Binding-site contacts:
Ligand atom C1 contacts residue GLN893 of chain 1.B at 4.2 Å.
Ligand atom C7 contacts residue ASN1072 of chain 1.A at 3.4 Å.
Ligand atom C3 contacts residue ASN1072 of chain 1.A at 3.8 Å.
Ligand atom C3 contacts residue ALA704 of chain 1.A at 3.9 Å (hydrophobic).
Ligand atom C2 contacts residue ASN1072 of chain 1.A at 2.5 Å.
Ligand atom O7 contacts residue ASN1072 of chain 1.A at 3.3 Å (h-bond).
Ligand atom C5 contacts residue ASN1072 of chain 1.A at 3.7 Å.
Ligand atom O5 contacts residue ASN1072 of chain 1.A at 2.3 Å (h-bond).
Ligand atom N2 contacts residue ASN1072 of chain 1.A at 3.1 Å (h-bond).
Ligand atom C5 contacts residue ALA704 of chain 1.A at 4.1 Å (hydrophobic).
Ligand atom C1 contacts residue ASN1072 of chain 1.A at 1.4 Å.
Ligand atom C4 contacts residue ALA704 of chain 1.A at 4.1 Å (hydrophobic).
Ligand atom O4 contacts residue ALA704 of chain 1.A at 3.7 Å.
Ligand atom C4 contacts residue ASN1072 of chain 1.A at 4.2 Å.

A protein and the small-molecule ligand that binds it are described below.
Small molecule (SMILES): CC(=O)N[C@@H]1[C@@H](O)[C@H](O)[C@@H](CO)O[C@H]1O

Sequence of chain 1.B:
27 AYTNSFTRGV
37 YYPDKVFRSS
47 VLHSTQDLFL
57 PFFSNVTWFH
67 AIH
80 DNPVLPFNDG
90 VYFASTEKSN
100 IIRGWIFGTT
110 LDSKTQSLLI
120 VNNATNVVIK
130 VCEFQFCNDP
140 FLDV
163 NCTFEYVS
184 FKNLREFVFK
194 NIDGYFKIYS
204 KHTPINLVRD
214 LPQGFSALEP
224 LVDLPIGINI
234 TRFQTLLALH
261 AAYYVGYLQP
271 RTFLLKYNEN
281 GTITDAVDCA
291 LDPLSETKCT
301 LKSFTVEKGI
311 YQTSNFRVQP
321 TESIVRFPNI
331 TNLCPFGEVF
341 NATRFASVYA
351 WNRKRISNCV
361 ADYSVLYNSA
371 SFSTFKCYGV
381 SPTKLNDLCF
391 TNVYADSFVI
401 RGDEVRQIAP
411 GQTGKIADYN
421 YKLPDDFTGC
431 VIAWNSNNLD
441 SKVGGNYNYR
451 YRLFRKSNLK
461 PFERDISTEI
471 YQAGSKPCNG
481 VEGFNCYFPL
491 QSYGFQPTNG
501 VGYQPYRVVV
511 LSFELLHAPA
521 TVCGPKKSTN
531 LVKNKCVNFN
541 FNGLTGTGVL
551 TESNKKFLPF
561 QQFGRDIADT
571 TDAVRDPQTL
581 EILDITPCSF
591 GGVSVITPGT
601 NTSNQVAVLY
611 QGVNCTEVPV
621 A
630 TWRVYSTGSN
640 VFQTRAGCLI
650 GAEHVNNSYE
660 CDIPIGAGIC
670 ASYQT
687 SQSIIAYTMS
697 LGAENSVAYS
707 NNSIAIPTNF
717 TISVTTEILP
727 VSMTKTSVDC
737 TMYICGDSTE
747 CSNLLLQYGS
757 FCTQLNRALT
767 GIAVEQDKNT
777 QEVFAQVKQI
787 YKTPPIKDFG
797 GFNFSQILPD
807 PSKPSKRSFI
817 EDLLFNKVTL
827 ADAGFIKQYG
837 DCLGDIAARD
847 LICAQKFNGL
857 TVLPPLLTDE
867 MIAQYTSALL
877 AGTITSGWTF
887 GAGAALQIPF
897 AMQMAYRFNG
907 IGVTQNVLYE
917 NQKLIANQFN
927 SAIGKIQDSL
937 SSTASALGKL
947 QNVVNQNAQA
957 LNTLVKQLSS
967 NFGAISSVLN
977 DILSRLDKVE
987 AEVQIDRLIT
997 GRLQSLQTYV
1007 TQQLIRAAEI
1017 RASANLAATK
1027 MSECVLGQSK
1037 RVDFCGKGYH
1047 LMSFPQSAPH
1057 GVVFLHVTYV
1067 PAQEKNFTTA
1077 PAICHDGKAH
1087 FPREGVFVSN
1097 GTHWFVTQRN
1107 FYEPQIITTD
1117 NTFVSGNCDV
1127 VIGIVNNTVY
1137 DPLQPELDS

Sequence of chain 1.A:
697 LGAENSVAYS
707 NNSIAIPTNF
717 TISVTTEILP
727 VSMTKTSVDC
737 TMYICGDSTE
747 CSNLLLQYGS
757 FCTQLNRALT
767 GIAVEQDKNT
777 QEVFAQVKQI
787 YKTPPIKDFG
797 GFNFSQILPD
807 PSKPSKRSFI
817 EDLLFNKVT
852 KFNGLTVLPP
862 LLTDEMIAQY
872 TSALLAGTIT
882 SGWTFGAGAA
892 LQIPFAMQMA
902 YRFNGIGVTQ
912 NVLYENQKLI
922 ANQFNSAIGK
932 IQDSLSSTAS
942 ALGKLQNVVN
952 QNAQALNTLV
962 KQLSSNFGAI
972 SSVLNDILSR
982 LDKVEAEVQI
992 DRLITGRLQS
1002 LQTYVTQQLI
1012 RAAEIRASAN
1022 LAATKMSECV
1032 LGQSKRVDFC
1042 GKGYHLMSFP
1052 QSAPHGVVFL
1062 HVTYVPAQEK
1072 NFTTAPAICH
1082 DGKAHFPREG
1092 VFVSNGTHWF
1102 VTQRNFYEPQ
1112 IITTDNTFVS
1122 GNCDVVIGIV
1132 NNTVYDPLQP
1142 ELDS